Binding-site contacts:
Ligand atom C45 contacts residue ASN91 of chain 1.B at 3.6 Å.
Ligand atom O17 contacts residue VAL84 of chain 1.B at 3.6 Å.
Ligand atom O12 contacts residue LEU98 of chain 1.B at 3.5 Å.
Ligand atom C03 contacts residue MET62 of chain 1.B at 3.5 Å (hydrophobic).
Ligand atom O49 contacts residue GLY93 of chain 1.B at 3.6 Å.
Ligand atom C26 contacts residue MET81 of chain 1.B at 3.7 Å (hydrophobic).
Ligand atom C10 contacts residue PHE85 of chain 1.B at 3.6 Å (hydrophobic).
Ligand atom N38 contacts residue ARG94 of chain 1.B at 3.3 Å.
Ligand atom C41 contacts residue ARG94 of chain 1.B at 3.3 Å.
Ligand atom C31 contacts residue ALA58 of chain 1.B at 3.6 Å (hydrophobic).
Ligand atom C24 contacts residue GLY102 of chain 1.B at 3.5 Å.
Ligand atom CL04 contacts residue ALA58 of chain 1.B at 3.0 Å.
Ligand atom C09 contacts residue LEU98 of chain 1.B at 3.6 Å (hydrophobic).
Ligand atom C27 contacts residue MET81 of chain 1.B at 3.7 Å (hydrophobic).
Ligand atom CL22 contacts residue LEU77 of chain 1.B at 3.7 Å.
Ligand atom N30 contacts residue ALA58 of chain 1.B at 3.5 Å.
Ligand atom C24 contacts residue ILE125 of chain 1.B at 3.6 Å (hydrophobic).
Ligand atom O49 contacts residue ARG94 of chain 1.B at 3.4 Å (salt-bridge).
Ligand atom C39 contacts residue ARG94 of chain 1.B at 3.5 Å.
Ligand atom C05 contacts residue PHE101 of chain 1.B at 3.5 Å (hydrophobic).
Ligand atom C07 contacts residue THR97 of chain 1.B at 3.7 Å.
Ligand atom CL04 contacts residue PHE59 of chain 1.B at 3.6 Å.
Ligand atom C42 contacts residue ARG94 of chain 1.B at 3.4 Å.
Ligand atom C50 contacts residue ARG94 of chain 1.B at 3.6 Å.
Ligand atom C44 contacts residue VAL89 of chain 1.B at 3.5 Å (hydrophobic).
Ligand atom C21 contacts residue PHE101 of chain 1.B at 3.6 Å (hydrophobic).
Ligand atom C32 contacts residue ALA58 of chain 1.B at 3.7 Å (hydrophobic).
Ligand atom C11 contacts residue VAL84 of chain 1.B at 3.5 Å (hydrophobic).
Ligand atom CL04 contacts residue MET62 of chain 1.B at 3.5 Å.
Ligand atom C08 contacts residue THR97 of chain 1.B at 3.7 Å.
Ligand atom C47 contacts residue ASN91 of chain 1.B at 3.6 Å.
Ligand atom C43 contacts residue ARG94 of chain 1.B at 3.5 Å.
Ligand atom C23 contacts residue PHE101 of chain 1.B at 3.5 Å (hydrophobic).
Ligand atom C05 contacts residue PHE59 of chain 1.B at 3.6 Å (hydrophobic).
Ligand atom O17 contacts residue ARG94 of chain 1.B at 2.7 Å (salt-bridge).
Ligand atom C05 contacts residue MET62 of chain 1.B at 3.7 Å (hydrophobic).
Ligand atom C25 contacts residue LEU98 of chain 1.B at 3.4 Å (hydrophobic).
Ligand atom O48 contacts residue ASN91 of chain 1.B at 3.1 Å (h-bond).
Ligand atom C40 contacts residue ARG94 of chain 1.B at 3.2 Å.
Ligand atom C36 contacts residue MET62 of chain 1.B at 3.7 Å (hydrophobic).

This protein binds this small molecule.
Small molecule (SMILES): Cc1cc(OCCCc2c3n(c4c(-c5c(C)nn(C)c5C)c(Cl)ccc24)[C@H](C)CN(c2cn(C)c4ccc(C(=O)O)cc24)C3=O)cc(C)c1Cl

Sequence of chain 1.B:
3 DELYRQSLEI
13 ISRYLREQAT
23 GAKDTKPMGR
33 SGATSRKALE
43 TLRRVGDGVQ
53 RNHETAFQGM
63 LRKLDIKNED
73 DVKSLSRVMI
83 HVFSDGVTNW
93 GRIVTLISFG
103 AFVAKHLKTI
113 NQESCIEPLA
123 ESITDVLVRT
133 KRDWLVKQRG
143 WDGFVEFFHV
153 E